Binding-site contacts:
Ligand atom CD contacts residue TYR183 of chain 1.D at 3.7 Å (hydrophobic).
Ligand atom CD contacts residue PHE87 of chain 1.C at 3.6 Å (hydrophobic).
Ligand atom CG contacts residue LEU141 of chain 1.C at 3.8 Å (hydrophobic).
Ligand atom N contacts residue PHE231 of chain 1.D at 4.2 Å.
Ligand atom CB contacts residue TYR183 of chain 1.D at 3.2 Å (hydrophobic).
Ligand atom C contacts residue TYR183 of chain 1.D at 4.4 Å (hydrophobic).
Ligand atom O contacts residue SER153 of chain 1.C at 4.2 Å.
Ligand atom C contacts residue LEU141 of chain 1.C at 4.1 Å (hydrophobic).
Ligand atom N contacts residue PHE123 of chain 1.D at 3.6 Å.
Ligand atom O contacts residue PHE231 of chain 1.D at 4.1 Å.
Ligand atom OXT contacts residue PHE87 of chain 1.C at 3.6 Å.
Ligand atom CG contacts residue PHE231 of chain 1.D at 4.2 Å (hydrophobic).
Ligand atom O contacts residue ARG89 of chain 1.C at 3.0 Å (salt-bridge).
Ligand atom C contacts residue PHE87 of chain 1.C at 4.4 Å (hydrophobic).
Ligand atom N contacts residue TYR226 of chain 1.D at 3.5 Å.
Ligand atom N contacts residue PHE87 of chain 1.C at 4.1 Å.
Ligand atom CD contacts residue PHE123 of chain 1.D at 4.4 Å (hydrophobic).
Ligand atom OXT contacts residue ARG89 of chain 1.C at 3.0 Å (salt-bridge).
Ligand atom OXT contacts residue SER153 of chain 1.C at 2.7 Å (h-bond).
Ligand atom N contacts residue GLU181 of chain 1.D at 3.5 Å (salt-bridge).
Ligand atom CG contacts residue TYR183 of chain 1.D at 3.5 Å (hydrophobic).
Ligand atom OXT contacts residue TYR183 of chain 1.D at 3.8 Å.
Ligand atom N contacts residue SER182 of chain 1.D at 3.7 Å.
Ligand atom CB contacts residue TYR226 of chain 1.D at 4.5 Å (hydrophobic).
Ligand atom CG contacts residue SER153 of chain 1.C at 4.0 Å.
Ligand atom N contacts residue TYR183 of chain 1.D at 4.1 Å.
Ligand atom C contacts residue THR228 of chain 1.D at 4.0 Å.
Ligand atom O contacts residue LEU141 of chain 1.C at 4.2 Å.
Ligand atom CB contacts residue SER182 of chain 1.D at 4.5 Å.
Ligand atom CD contacts residue TYR226 of chain 1.D at 3.8 Å (hydrophobic).
Ligand atom C contacts residue ARG89 of chain 1.C at 3.5 Å.
Ligand atom C contacts residue SER153 of chain 1.C at 3.4 Å.
Ligand atom CB contacts residue PHE231 of chain 1.D at 3.6 Å (hydrophobic).
Ligand atom O contacts residue THR228 of chain 1.D at 2.8 Å (h-bond).
Ligand atom O contacts residue TYR226 of chain 1.D at 4.4 Å.

Sequence of chain 1.C:
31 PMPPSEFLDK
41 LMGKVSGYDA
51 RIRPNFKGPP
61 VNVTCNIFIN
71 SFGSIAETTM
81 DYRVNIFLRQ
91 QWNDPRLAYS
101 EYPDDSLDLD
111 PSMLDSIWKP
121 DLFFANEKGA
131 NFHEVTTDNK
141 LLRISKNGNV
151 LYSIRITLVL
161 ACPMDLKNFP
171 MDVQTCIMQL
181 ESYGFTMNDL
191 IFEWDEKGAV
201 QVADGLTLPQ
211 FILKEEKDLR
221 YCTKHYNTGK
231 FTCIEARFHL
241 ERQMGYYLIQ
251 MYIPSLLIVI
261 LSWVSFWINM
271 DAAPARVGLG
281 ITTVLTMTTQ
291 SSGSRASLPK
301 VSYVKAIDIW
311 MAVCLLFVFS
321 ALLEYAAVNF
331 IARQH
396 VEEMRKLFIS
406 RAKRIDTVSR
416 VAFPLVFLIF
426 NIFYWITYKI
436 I

Sequence of chain 1.D:
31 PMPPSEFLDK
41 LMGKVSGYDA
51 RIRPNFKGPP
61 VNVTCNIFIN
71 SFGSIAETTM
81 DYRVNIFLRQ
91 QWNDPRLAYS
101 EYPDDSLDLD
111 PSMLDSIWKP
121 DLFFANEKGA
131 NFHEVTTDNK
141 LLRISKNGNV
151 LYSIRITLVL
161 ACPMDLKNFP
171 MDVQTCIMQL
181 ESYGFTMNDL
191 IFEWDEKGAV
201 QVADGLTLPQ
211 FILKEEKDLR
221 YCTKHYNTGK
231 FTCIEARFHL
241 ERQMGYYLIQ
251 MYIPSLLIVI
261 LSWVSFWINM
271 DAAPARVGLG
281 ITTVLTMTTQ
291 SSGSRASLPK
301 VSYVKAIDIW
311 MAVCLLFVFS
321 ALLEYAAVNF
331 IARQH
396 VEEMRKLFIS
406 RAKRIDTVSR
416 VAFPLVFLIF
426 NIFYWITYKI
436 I

A protein and the small-molecule ligand that binds it are described below.
Small molecule (SMILES): NCCCC(=O)O